Sequence of chain 2.B:
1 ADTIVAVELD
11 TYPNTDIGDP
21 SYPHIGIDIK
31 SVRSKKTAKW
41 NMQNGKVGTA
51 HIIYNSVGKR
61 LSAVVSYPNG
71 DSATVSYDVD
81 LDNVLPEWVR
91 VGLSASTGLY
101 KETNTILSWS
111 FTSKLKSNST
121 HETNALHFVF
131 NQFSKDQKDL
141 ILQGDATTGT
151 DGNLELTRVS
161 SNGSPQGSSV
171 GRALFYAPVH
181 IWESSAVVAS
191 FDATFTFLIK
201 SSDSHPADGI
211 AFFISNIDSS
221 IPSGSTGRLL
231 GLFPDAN

This protein binds this small molecule.
Small molecule (SMILES): OC[C@H]1O[C@H](O[C@H]2O[C@H](CO)[C@@H](O)[C@H](O)[C@H]2O)[C@H](O)[C@@H](O)[C@@H]1O

Binding-site contacts:
Ligand atom O6 contacts residue TYR12 of chain 2.B at 3.3 Å.
Ligand atom C2 contacts residue LEU99 of chain 2.B at 4.2 Å (hydrophobic).
Ligand atom C3 contacts residue ASN14 of chain 2.B at 3.9 Å.
Ligand atom O5 contacts residue TYR100 of chain 2.B at 4.1 Å.
Ligand atom C5 contacts residue ASN14 of chain 2.B at 4.3 Å.
Ligand atom C6 contacts residue ALA207 of chain 2.B at 3.6 Å (hydrophobic).
Ligand atom C3 contacts residue ARG228 of chain 2.B at 3.8 Å.
Ligand atom O4 contacts residue ASP208 of chain 2.B at 2.7 Å (salt-bridge).
Ligand atom C6 contacts residue LEU99 of chain 2.B at 3.2 Å (hydrophobic).
Ligand atom O4 contacts residue ARG228 of chain 2.B at 3.4 Å (salt-bridge).
Ligand atom O6 contacts residue ALA207 of chain 2.B at 2.8 Å.
Ligand atom O6 contacts residue LEU99 of chain 2.B at 4.2 Å.
Ligand atom O6 contacts residue ASP208 of chain 2.B at 3.5 Å (salt-bridge).
Ligand atom C6 contacts residue GLY98 of chain 2.B at 3.4 Å.
Ligand atom C5 contacts residue LEU99 of chain 2.B at 3.7 Å (hydrophobic).
Ligand atom O4 contacts residue TYR12 of chain 2.B at 3.7 Å.
Ligand atom O3 contacts residue THR226 of chain 2.B at 4.3 Å.
Ligand atom O1 contacts residue LEU99 of chain 2.B at 4.4 Å.
Ligand atom C5 contacts residue ASP208 of chain 2.B at 3.9 Å.
Ligand atom C4 contacts residue GLY227 of chain 2.B at 3.8 Å.
Ligand atom C4 contacts residue ASP208 of chain 2.B at 3.4 Å.
Ligand atom C6 contacts residue ASP208 of chain 2.B at 2.9 Å.
Ligand atom C5 contacts residue GLY98 of chain 2.B at 4.2 Å.
Ligand atom C1 contacts residue TYR12 of chain 2.B at 4.2 Å (hydrophobic).
Ligand atom O4 contacts residue ASN14 of chain 2.B at 2.5 Å (h-bond).
Ligand atom C3 contacts residue GLY227 of chain 2.B at 4.1 Å.
Ligand atom C6 contacts residue TYR100 of chain 2.B at 3.4 Å (hydrophobic).
Ligand atom C4 contacts residue GLY98 of chain 2.B at 4.3 Å.
Ligand atom O5 contacts residue GLY98 of chain 2.B at 3.9 Å.
Ligand atom O4 contacts residue GLY227 of chain 2.B at 4.1 Å.
Ligand atom C1 contacts residue LEU99 of chain 2.B at 3.6 Å (hydrophobic).
Ligand atom O3 contacts residue GLY227 of chain 2.B at 3.5 Å.
Ligand atom O6 contacts residue TYR100 of chain 2.B at 3.3 Å (h-bond).
Ligand atom C4 contacts residue ARG228 of chain 2.B at 3.7 Å.
Ligand atom C5 contacts residue TYR12 of chain 2.B at 4.1 Å (hydrophobic).
Ligand atom C4 contacts residue ASN14 of chain 2.B at 3.7 Å.
Ligand atom O5 contacts residue LEU99 of chain 2.B at 2.9 Å (h-bond).
Ligand atom O3 contacts residue ARG228 of chain 2.B at 3.0 Å (salt-bridge).
Ligand atom C2 contacts residue TYR12 of chain 2.B at 3.7 Å (hydrophobic).
Ligand atom O2 contacts residue TYR12 of chain 2.B at 2.8 Å (h-bond).